A small-molecule ligand and the protein it binds are described below.
Small molecule (SMILES): C=C(C(=O)O)c1ccccc1

Sequence of chain 1.A:
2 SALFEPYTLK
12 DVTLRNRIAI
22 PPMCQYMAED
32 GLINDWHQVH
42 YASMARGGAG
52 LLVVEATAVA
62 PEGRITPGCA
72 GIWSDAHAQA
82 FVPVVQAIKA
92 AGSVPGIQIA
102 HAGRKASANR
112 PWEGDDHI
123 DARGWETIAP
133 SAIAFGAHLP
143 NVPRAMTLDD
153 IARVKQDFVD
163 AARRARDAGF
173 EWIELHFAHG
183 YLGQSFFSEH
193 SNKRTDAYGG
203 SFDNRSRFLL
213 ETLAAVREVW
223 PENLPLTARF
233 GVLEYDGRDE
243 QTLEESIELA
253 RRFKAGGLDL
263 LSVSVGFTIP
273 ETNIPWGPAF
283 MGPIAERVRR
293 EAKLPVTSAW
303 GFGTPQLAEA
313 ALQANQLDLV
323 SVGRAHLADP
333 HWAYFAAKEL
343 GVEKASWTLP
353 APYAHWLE

Sequence of chain 1.B:
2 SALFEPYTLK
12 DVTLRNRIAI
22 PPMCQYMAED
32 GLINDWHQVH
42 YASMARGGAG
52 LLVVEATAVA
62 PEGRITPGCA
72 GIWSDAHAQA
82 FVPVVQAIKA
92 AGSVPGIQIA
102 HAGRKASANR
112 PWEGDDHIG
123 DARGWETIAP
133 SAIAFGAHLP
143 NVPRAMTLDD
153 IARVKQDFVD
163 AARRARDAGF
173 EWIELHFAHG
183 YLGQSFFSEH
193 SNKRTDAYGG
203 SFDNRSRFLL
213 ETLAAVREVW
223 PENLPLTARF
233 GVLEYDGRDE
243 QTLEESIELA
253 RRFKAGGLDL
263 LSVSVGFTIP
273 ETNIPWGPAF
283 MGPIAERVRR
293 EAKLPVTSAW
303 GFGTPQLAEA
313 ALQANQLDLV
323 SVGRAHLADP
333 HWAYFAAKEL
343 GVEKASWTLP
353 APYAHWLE

Binding-site contacts:
Ligand atom O contacts residue TYR183 of chain 1.B at 3.4 Å.
Ligand atom C6 contacts residue FMN1 of chain 1.I at 3.6 Å.
Ligand atom C2 contacts residue FMN1 of chain 1.I at 3.5 Å.
Ligand atom C5 contacts residue FMN1 of chain 1.I at 3.7 Å.
Ligand atom C5 contacts residue TRP358 of chain 1.A at 3.8 Å (hydrophobic).
Ligand atom C6 contacts residue TRP358 of chain 1.A at 3.7 Å (hydrophobic).
Ligand atom O contacts residue HIS181 of chain 1.B at 2.7 Å (h-bond).
Ligand atom C7 contacts residue TYR27 of chain 1.B at 3.1 Å (hydrophobic).
Ligand atom C8 contacts residue TYR183 of chain 1.B at 3.3 Å (hydrophobic).
Ligand atom C4 contacts residue FMN1 of chain 1.I at 3.5 Å.
Ligand atom O contacts residue HIS178 of chain 1.B at 2.7 Å (h-bond).
Ligand atom C contacts residue ILE66 of chain 1.B at 3.6 Å (hydrophobic).
Ligand atom C contacts residue FMN1 of chain 1.I at 3.3 Å.
Ligand atom O contacts residue FMN1 of chain 1.I at 2.9 Å.
Ligand atom O1 contacts residue FMN1 of chain 1.I at 4.4 Å.
Ligand atom C1 contacts residue TYR183 of chain 1.B at 3.5 Å (hydrophobic).
Ligand atom C2 contacts residue TYR183 of chain 1.B at 4.3 Å (hydrophobic).
Ligand atom C2 contacts residue TYR27 of chain 1.B at 4.4 Å (hydrophobic).
Ligand atom C1 contacts residue FMN1 of chain 1.I at 3.3 Å.
Ligand atom C7 contacts residue FMN1 of chain 1.I at 3.5 Å.
Ligand atom C contacts residue TYR183 of chain 1.B at 3.6 Å (hydrophobic).
Ligand atom C contacts residue CYS25 of chain 1.B at 3.7 Å (hydrophobic).
Ligand atom C8 contacts residue FMN1 of chain 1.I at 3.7 Å.
Ligand atom C6 contacts residue TYR27 of chain 1.B at 3.2 Å (hydrophobic).
Ligand atom C8 contacts residue HIS178 of chain 1.B at 3.8 Å.
Ligand atom C3 contacts residue FMN1 of chain 1.I at 3.4 Å.
Ligand atom O1 contacts residue HIS181 of chain 1.B at 2.9 Å (h-bond).
Ligand atom O1 contacts residue TYR183 of chain 1.B at 3.1 Å (h-bond).
Ligand atom C8 contacts residue HIS181 of chain 1.B at 3.1 Å.